Sequence of chain 39.Y:
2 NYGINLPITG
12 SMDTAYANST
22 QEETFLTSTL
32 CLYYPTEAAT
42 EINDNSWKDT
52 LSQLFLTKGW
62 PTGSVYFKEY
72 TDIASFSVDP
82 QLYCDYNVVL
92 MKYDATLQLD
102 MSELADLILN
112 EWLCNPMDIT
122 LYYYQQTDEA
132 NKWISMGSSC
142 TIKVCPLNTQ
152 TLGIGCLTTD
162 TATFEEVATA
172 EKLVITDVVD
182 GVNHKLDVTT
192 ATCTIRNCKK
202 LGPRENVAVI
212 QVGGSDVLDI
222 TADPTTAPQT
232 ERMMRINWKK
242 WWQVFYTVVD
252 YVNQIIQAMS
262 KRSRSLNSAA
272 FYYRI

Binding-site contacts:
Ligand atom C1 contacts residue ASN19 of chain 39.Y at 1.9 Å.
Ligand atom O7 contacts residue ASN19 of chain 39.Y at 4.4 Å.
Ligand atom C2 contacts residue ASN19 of chain 39.Y at 3.4 Å.
Ligand atom O5 contacts residue ASN19 of chain 39.Y at 2.2 Å (h-bond).
Ligand atom C3 contacts residue ASN19 of chain 39.Y at 4.4 Å.
Ligand atom O6 contacts residue ASN19 of chain 39.Y at 4.4 Å.
Ligand atom C6 contacts residue ASN19 of chain 39.Y at 4.1 Å.
Ligand atom N2 contacts residue ASN19 of chain 39.Y at 4.0 Å.
Ligand atom C8 contacts residue TYR17 of chain 39.Y at 4.0 Å (hydrophobic).
Ligand atom C4 contacts residue ASN19 of chain 39.Y at 4.5 Å.
Ligand atom C5 contacts residue ASN19 of chain 39.Y at 3.3 Å.

The protein below binds the small molecule below.
Small molecule (SMILES): CC(=O)N[C@H]1[C@H](O[C@H]2[C@H](O)[C@@H](NC(C)=O)CO[C@@H]2CO)O[C@H](CO)[C@@H](O)[C@@H]1O